Sequence of chain 1.B:
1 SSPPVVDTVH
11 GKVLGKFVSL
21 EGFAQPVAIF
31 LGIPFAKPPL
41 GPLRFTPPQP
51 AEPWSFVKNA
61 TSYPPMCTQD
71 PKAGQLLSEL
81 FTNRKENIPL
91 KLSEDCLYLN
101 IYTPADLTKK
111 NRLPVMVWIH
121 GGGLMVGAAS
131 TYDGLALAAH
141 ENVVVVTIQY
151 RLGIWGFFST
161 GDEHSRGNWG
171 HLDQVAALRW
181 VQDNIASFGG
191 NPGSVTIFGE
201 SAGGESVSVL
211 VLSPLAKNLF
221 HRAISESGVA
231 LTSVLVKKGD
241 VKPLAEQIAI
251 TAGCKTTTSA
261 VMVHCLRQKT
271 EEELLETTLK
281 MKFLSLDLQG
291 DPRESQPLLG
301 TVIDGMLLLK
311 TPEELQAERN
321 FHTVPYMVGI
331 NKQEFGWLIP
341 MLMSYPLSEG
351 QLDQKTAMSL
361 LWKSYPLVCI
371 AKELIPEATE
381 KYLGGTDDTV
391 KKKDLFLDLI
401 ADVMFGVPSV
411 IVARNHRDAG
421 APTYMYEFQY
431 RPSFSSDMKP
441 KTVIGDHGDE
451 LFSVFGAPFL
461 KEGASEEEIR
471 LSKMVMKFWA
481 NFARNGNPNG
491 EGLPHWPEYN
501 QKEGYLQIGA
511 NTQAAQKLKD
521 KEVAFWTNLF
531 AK

A protein and the small-molecule ligand that binds it are described below.
Small molecule (SMILES): CC(=O)N[C@@H]1[C@@H](O)[C@H](O)[C@@H](CO)O[C@H]1O

Binding-site contacts:
Ligand atom C1 contacts residue ASN59 of chain 1.B at 1.4 Å.
Ligand atom N2 contacts residue ASN59 of chain 1.B at 2.9 Å (h-bond).
Ligand atom C2 contacts residue ASN59 of chain 1.B at 2.4 Å.
Ligand atom C3 contacts residue ASN59 of chain 1.B at 3.8 Å.
Ligand atom C7 contacts residue ASN59 of chain 1.B at 3.7 Å.
Ligand atom C5 contacts residue ASN59 of chain 1.B at 3.7 Å.
Ligand atom O5 contacts residue ASN59 of chain 1.B at 2.4 Å (h-bond).
Ligand atom C4 contacts residue ASN59 of chain 1.B at 4.2 Å.
Ligand atom O5 contacts residue LEU14 of chain 1.B at 4.1 Å.
Ligand atom C8 contacts residue SIA1 of chain 1.K at 3.7 Å.
Ligand atom C8 contacts residue ASN59 of chain 1.B at 3.6 Å.
Ligand atom O7 contacts residue ASP240 of chain 1.C at 4.2 Å.

Sequence of chain 1.C:
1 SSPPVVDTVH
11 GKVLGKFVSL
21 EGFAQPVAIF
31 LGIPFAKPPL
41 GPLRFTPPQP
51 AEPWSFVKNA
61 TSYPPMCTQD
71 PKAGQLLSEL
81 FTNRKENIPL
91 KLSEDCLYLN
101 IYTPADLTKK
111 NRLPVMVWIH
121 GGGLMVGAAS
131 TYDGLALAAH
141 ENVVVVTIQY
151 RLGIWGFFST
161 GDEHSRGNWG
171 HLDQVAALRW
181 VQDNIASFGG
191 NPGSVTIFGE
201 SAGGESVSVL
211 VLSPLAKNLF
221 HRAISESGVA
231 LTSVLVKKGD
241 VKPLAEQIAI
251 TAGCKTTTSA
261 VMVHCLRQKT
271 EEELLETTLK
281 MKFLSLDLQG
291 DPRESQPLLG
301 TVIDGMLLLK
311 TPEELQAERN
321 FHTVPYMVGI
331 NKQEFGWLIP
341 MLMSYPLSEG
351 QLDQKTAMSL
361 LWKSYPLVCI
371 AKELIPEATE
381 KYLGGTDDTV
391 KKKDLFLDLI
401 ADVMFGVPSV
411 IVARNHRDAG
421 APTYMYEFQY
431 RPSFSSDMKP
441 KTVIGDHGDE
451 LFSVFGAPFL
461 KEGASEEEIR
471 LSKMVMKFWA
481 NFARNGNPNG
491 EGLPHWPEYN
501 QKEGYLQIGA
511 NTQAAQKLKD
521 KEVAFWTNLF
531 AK